The small molecule below binds the protein below.
Small molecule (SMILES): O=c1[nH]cnc2c1ncn2[C@@H]1O[C@H](COP(=O)(O)O)[C@@H](O)[C@H]1O

Binding-site contacts:
Ligand atom C4' contacts residue GLN71 of chain 1.A at 3.7 Å.
Ligand atom O1P contacts residue ARG310 of chain 1.A at 2.8 Å (salt-bridge).
Ligand atom N9 contacts residue VAL45 of chain 2.A at 4.2 Å.
Ligand atom C6 contacts residue TYR75 of chain 1.A at 3.5 Å (hydrophobic).
Ligand atom O2P contacts residue ARG309 of chain 1.A at 4.0 Å.
Ligand atom O3' contacts residue ASP42 of chain 2.A at 4.2 Å.
Ligand atom P contacts residue ARG309 of chain 1.A at 4.2 Å.
Ligand atom C5 contacts residue VAL45 of chain 2.A at 4.3 Å (hydrophobic).
Ligand atom C4 contacts residue VAL45 of chain 2.A at 4.0 Å (hydrophobic).
Ligand atom C1' contacts residue GLN72 of chain 1.A at 4.0 Å.
Ligand atom O4' contacts residue GLN71 of chain 1.A at 3.6 Å.
Ligand atom N3 contacts residue VAL45 of chain 2.A at 4.3 Å.
Ligand atom O6 contacts residue TYR75 of chain 1.A at 3.8 Å.
Ligand atom N1 contacts residue TYR75 of chain 1.A at 3.7 Å.
Ligand atom O2' contacts residue ASP42 of chain 2.A at 3.5 Å (salt-bridge).
Ligand atom N3 contacts residue GLN72 of chain 1.A at 4.0 Å.
Ligand atom C2 contacts residue TYR75 of chain 1.A at 3.8 Å (hydrophobic).
Ligand atom O4' contacts residue GLN72 of chain 1.A at 4.2 Å.
Ligand atom C4' contacts residue GLN72 of chain 1.A at 4.2 Å.
Ligand atom C2' contacts residue ASP42 of chain 2.A at 4.1 Å.
Ligand atom O3P contacts residue ARG309 of chain 1.A at 2.8 Å (salt-bridge).
Ligand atom C5' contacts residue GLN71 of chain 1.A at 4.0 Å.
Ligand atom N9 contacts residue TYR75 of chain 1.A at 3.8 Å.
Ligand atom O2' contacts residue GLN72 of chain 1.A at 3.4 Å (h-bond).
Ligand atom C3' contacts residue VAL45 of chain 2.A at 4.4 Å (hydrophobic).
Ligand atom O2P contacts residue ARG242 of chain 1.A at 4.4 Å.
Ligand atom C4 contacts residue TYR75 of chain 1.A at 3.8 Å (hydrophobic).
Ligand atom O3' contacts residue VAL45 of chain 2.A at 4.3 Å.
Ligand atom P contacts residue ARG310 of chain 1.A at 3.8 Å.
Ligand atom O4' contacts residue TYR75 of chain 1.A at 3.5 Å.
Ligand atom N7 contacts residue TYR75 of chain 1.A at 3.7 Å.
Ligand atom O2P contacts residue ARG310 of chain 1.A at 3.6 Å (salt-bridge).
Ligand atom C2' contacts residue VAL45 of chain 2.A at 3.9 Å (hydrophobic).
Ligand atom C5 contacts residue TYR75 of chain 1.A at 3.6 Å (hydrophobic).
Ligand atom O3P contacts residue ARG310 of chain 1.A at 4.0 Å.
Ligand atom O1P contacts residue TYR155 of chain 1.A at 4.4 Å.
Ligand atom C1' contacts residue TYR75 of chain 1.A at 3.9 Å (hydrophobic).
Ligand atom C2' contacts residue GLN72 of chain 1.A at 4.4 Å.
Ligand atom C8 contacts residue TYR75 of chain 1.A at 3.7 Å (hydrophobic).
Ligand atom N3 contacts residue TYR75 of chain 1.A at 3.7 Å.

Sequence of chain 2.A:
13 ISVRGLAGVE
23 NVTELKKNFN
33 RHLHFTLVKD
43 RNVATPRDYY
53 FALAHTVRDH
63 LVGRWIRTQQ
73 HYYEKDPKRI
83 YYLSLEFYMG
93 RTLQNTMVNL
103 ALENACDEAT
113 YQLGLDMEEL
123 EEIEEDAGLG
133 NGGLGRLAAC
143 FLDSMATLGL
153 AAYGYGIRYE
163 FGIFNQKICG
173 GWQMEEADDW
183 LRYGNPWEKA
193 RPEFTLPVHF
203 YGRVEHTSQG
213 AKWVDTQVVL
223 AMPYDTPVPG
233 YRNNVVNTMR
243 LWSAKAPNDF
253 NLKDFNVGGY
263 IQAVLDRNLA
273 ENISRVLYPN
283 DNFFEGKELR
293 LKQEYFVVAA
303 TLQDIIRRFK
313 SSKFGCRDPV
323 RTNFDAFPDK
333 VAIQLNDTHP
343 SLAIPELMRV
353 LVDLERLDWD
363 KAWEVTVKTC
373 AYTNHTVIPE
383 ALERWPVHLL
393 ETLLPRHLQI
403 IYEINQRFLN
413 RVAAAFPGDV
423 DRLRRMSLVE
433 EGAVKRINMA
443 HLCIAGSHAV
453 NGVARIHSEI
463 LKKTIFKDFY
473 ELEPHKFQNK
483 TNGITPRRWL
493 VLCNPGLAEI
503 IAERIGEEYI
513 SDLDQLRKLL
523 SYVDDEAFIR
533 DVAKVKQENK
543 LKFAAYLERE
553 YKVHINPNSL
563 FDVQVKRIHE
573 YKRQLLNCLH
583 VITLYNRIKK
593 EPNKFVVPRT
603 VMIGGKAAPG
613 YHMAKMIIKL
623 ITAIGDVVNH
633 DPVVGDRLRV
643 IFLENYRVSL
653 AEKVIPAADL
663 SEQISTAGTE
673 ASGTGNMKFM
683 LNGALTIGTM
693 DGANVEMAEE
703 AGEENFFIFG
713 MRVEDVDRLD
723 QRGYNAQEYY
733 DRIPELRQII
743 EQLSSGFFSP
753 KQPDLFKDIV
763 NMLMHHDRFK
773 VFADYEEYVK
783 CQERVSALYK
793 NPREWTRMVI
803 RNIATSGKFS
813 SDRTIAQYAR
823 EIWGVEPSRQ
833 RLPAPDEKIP

Sequence of chain 1.A:
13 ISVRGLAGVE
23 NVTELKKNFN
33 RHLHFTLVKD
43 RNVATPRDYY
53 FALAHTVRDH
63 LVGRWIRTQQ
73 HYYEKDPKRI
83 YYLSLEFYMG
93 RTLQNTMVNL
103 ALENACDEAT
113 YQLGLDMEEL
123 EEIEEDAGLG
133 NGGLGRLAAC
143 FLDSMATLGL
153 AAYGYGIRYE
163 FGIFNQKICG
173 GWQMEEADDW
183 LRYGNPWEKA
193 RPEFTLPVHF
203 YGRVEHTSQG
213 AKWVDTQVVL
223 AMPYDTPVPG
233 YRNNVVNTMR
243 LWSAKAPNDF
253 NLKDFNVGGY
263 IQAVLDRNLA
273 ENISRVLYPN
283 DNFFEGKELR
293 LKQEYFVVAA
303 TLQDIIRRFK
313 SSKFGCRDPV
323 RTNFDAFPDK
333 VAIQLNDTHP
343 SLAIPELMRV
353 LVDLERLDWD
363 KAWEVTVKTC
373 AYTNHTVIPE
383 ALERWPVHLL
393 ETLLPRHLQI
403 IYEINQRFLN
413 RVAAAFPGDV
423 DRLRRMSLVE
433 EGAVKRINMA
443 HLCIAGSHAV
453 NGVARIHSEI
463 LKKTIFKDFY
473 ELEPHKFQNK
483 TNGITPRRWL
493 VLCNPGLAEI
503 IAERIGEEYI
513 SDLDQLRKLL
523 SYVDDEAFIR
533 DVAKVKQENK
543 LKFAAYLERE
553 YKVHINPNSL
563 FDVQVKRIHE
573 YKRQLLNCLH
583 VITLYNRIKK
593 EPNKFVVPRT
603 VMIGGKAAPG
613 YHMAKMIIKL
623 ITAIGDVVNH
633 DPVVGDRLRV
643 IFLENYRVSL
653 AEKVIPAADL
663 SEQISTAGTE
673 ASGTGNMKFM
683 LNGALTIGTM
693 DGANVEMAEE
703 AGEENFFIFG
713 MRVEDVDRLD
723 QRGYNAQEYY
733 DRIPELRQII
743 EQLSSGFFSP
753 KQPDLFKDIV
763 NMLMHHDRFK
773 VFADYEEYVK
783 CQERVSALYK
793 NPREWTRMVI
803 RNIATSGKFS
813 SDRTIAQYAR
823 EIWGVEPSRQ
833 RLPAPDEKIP